Sequence of chain 1.A:
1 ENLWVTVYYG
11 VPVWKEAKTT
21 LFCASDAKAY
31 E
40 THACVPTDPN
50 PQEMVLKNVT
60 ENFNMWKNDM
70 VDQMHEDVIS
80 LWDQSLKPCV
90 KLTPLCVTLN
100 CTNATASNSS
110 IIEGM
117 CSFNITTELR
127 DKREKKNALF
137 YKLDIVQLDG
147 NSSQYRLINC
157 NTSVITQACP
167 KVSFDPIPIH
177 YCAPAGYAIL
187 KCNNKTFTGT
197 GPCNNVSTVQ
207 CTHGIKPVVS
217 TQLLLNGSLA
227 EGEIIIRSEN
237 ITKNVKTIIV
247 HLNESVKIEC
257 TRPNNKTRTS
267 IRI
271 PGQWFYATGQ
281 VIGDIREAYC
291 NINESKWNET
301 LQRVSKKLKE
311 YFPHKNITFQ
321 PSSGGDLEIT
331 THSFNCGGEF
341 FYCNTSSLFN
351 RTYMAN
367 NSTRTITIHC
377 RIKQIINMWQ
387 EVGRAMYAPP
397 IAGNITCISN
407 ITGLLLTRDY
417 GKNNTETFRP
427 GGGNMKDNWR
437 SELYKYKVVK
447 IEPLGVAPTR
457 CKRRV

Binding-site contacts:
Ligand atom C8 contacts residue ARG377 of chain 1.A at 4.3 Å.
Ligand atom C5 contacts residue ASN344 of chain 1.A at 4.4 Å.
Ligand atom O6 contacts residue ASN344 of chain 1.A at 4.0 Å.
Ligand atom C8 contacts residue THR331 of chain 1.A at 4.1 Å.
Ligand atom C2 contacts residue ASN344 of chain 1.A at 3.9 Å.
Ligand atom O7 contacts residue THR331 of chain 1.A at 4.3 Å.
Ligand atom O7 contacts residue ASN344 of chain 1.A at 3.7 Å.
Ligand atom O5 contacts residue ASN344 of chain 1.A at 3.1 Å (h-bond).
Ligand atom O5 contacts residue SER346 of chain 1.A at 3.0 Å (h-bond).
Ligand atom O6 contacts residue SER346 of chain 1.A at 2.9 Å (h-bond).
Ligand atom C5 contacts residue SER346 of chain 1.A at 3.8 Å.
Ligand atom O7 contacts residue ARG377 of chain 1.A at 3.6 Å (salt-bridge).
Ligand atom C6 contacts residue SER346 of chain 1.A at 3.8 Å.
Ligand atom C7 contacts residue ARG377 of chain 1.A at 4.2 Å.
Ligand atom C1 contacts residue SER346 of chain 1.A at 3.7 Å.
Ligand atom C1 contacts residue ASN344 of chain 1.A at 3.3 Å.
Ligand atom C8 contacts residue THR330 of chain 1.A at 3.6 Å.

This small molecule binds to this protein.
Small molecule (SMILES): CC(=O)N[C@H]1[C@H](O[C@H]2[C@H](O)[C@@H](NC(C)=O)CO[C@@H]2CO)O[C@H](CO)[C@@H](O[C@@H]2O[C@H](CO)[C@@H](O)[C@H](O)[C@@H]2O)[C@@H]1O